Binding-site contacts:
Ligand atom C5 contacts residue GLU992 of chain 1.A at 4.0 Å.
Ligand atom C2 contacts residue ASN991 of chain 1.A at 2.3 Å.
Ligand atom C8 contacts residue ASN991 of chain 1.A at 3.7 Å.
Ligand atom C7 contacts residue ASN991 of chain 1.A at 3.7 Å.
Ligand atom N2 contacts residue ASN991 of chain 1.A at 2.8 Å (h-bond).
Ligand atom C4 contacts residue GLU992 of chain 1.A at 4.1 Å.
Ligand atom C5 contacts residue ASN991 of chain 1.A at 3.7 Å.
Ligand atom C1 contacts residue ASN991 of chain 1.A at 1.6 Å.
Ligand atom C6 contacts residue ARG1271 of chain 1.A at 4.1 Å.
Ligand atom O3 contacts residue ASN991 of chain 1.A at 4.3 Å.
Ligand atom O6 contacts residue GLU992 of chain 1.A at 4.4 Å.
Ligand atom C6 contacts residue GLU992 of chain 1.A at 3.5 Å.
Ligand atom O5 contacts residue GLU992 of chain 1.A at 3.7 Å.
Ligand atom C6 contacts residue ASN991 of chain 1.A at 4.4 Å.
Ligand atom C4 contacts residue ASN991 of chain 1.A at 3.9 Å.
Ligand atom C3 contacts residue ASN991 of chain 1.A at 3.7 Å.
Ligand atom O6 contacts residue ARG1271 of chain 1.A at 4.2 Å.
Ligand atom O5 contacts residue ASN991 of chain 1.A at 2.4 Å (h-bond).

The protein below binds the small molecule below.
Small molecule (SMILES): CC(=O)N[C@H]1[C@H](O[C@H]2[C@H](O)[C@@H](NC(C)=O)CO[C@@H]2CO)O[C@H](CO)[C@@H](O)[C@@H]1O

Sequence of chain 1.A:
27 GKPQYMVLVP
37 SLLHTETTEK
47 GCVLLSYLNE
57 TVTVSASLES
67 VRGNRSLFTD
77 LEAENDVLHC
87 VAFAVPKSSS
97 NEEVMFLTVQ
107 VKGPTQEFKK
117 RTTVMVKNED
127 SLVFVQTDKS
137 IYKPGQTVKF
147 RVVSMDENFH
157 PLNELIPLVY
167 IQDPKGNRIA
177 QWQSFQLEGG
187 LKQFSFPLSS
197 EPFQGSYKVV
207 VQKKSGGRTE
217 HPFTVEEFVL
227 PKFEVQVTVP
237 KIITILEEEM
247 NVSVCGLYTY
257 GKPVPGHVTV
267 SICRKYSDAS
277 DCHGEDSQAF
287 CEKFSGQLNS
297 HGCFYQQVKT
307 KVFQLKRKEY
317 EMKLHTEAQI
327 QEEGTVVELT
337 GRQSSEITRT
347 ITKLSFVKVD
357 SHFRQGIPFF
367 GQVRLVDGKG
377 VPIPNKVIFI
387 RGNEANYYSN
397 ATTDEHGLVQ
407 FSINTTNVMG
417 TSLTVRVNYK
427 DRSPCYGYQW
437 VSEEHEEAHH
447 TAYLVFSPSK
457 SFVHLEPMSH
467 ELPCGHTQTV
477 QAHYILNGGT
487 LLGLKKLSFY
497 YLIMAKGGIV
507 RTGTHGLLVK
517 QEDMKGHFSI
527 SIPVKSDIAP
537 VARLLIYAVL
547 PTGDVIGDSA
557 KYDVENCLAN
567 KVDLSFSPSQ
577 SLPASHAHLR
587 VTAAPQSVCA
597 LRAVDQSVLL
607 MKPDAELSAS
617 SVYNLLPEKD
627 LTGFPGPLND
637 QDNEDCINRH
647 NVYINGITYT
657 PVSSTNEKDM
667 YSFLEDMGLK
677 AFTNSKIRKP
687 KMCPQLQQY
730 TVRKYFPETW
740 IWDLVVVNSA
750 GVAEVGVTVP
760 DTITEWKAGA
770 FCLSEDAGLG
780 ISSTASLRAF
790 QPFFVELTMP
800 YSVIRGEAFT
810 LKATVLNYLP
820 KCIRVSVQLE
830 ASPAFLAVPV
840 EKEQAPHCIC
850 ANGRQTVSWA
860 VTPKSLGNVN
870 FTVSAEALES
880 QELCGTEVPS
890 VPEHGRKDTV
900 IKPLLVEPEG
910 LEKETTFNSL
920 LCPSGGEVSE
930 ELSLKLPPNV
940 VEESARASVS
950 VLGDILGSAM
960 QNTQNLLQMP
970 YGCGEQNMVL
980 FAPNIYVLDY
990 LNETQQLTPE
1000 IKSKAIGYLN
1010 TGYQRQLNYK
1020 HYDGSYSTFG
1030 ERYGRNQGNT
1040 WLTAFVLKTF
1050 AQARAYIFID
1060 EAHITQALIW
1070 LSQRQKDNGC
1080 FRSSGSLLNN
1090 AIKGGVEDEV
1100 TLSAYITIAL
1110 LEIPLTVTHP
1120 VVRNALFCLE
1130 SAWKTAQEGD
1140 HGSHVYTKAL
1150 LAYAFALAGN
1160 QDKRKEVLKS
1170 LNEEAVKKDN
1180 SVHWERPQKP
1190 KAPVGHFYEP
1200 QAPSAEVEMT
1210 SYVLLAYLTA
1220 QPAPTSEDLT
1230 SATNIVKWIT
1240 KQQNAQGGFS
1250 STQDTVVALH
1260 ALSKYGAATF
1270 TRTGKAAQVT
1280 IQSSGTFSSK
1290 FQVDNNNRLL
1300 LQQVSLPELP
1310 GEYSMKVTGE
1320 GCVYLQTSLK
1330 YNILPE